Binding-site contacts:
Ligand atom O1 contacts residue PHE186 of chain 10.A at 3.5 Å.
Ligand atom C4B contacts residue LEU106 of chain 10.A at 3.7 Å (hydrophobic).
Ligand atom C5B contacts residue LEU106 of chain 10.A at 3.5 Å (hydrophobic).
Ligand atom C7C contacts residue TYR128 of chain 10.A at 3.6 Å (hydrophobic).
Ligand atom CM1 contacts residue SER107 of chain 10.A at 3.9 Å.
Ligand atom C2B contacts residue MET221 of chain 10.A at 3.5 Å (hydrophobic).
Ligand atom N2 contacts residue ALA24 of chain 10.C at 3.4 Å.
Ligand atom C3C contacts residue VAL188 of chain 10.A at 3.3 Å (hydrophobic).
Ligand atom N2 contacts residue PHE186 of chain 10.A at 3.7 Å.
Ligand atom C4 contacts residue PHE186 of chain 10.A at 3.6 Å (hydrophobic).
Ligand atom C6C contacts residue VAL191 of chain 10.A at 3.2 Å (hydrophobic).
Ligand atom C31 contacts residue PRO174 of chain 10.A at 3.4 Å (hydrophobic).
Ligand atom C31 contacts residue SER175 of chain 10.A at 3.6 Å.
Ligand atom C5 contacts residue PHE186 of chain 10.A at 3.5 Å (hydrophobic).
Ligand atom C3 contacts residue PHE186 of chain 10.A at 3.8 Å (hydrophobic).
Ligand atom N3A contacts residue ASN219 of chain 10.A at 3.0 Å (h-bond).
Ligand atom C31 contacts residue VAL176 of chain 10.A at 3.3 Å (hydrophobic).
Ligand atom C4 contacts residue MET224 of chain 10.A at 3.8 Å (hydrophobic).
Ligand atom O1 contacts residue TYR152 of chain 10.A at 3.9 Å.
Ligand atom C2C contacts residue VAL188 of chain 10.A at 3.2 Å (hydrophobic).
Ligand atom C6B contacts residue TYR197 of chain 10.A at 3.6 Å (hydrophobic).
Ligand atom C6C contacts residue MET221 of chain 10.A at 3.7 Å (hydrophobic).
Ligand atom C4A contacts residue ASN219 of chain 10.A at 3.5 Å.
Ligand atom C1B contacts residue MET221 of chain 10.A at 3.8 Å (hydrophobic).
Ligand atom C3C contacts residue TYR128 of chain 10.A at 3.9 Å (hydrophobic).
Ligand atom O1B contacts residue MET221 of chain 10.A at 3.4 Å.
Ligand atom O1 contacts residue VAL188 of chain 10.A at 3.8 Å.
Ligand atom C31 contacts residue ALA150 of chain 10.A at 3.5 Å (hydrophobic).
Ligand atom C4C contacts residue TYR152 of chain 10.A at 3.8 Å (hydrophobic).
Ligand atom O1B contacts residue TYR128 of chain 10.A at 3.9 Å.
Ligand atom C5C contacts residue TYR128 of chain 10.A at 3.5 Å (hydrophobic).
Ligand atom C4 contacts residue TYR152 of chain 10.A at 3.9 Å (hydrophobic).
Ligand atom C5 contacts residue TYR152 of chain 10.A at 3.8 Å (hydrophobic).
Ligand atom C5B contacts residue TYR197 of chain 10.A at 3.7 Å (hydrophobic).
Ligand atom C7C contacts residue TYR197 of chain 10.A at 3.8 Å (hydrophobic).
Ligand atom C3B contacts residue MET221 of chain 10.A at 3.8 Å (hydrophobic).
Ligand atom O1 contacts residue ALA24 of chain 10.C at 3.6 Å.
Ligand atom C3 contacts residue PRO174 of chain 10.A at 3.8 Å (hydrophobic).
Ligand atom C6B contacts residue LEU106 of chain 10.A at 3.9 Å (hydrophobic).
Ligand atom C5C contacts residue ILE104 of chain 10.A at 3.8 Å (hydrophobic).

A protein and the small-molecule ligand that binds it are described below.
Small molecule (SMILES): Cc1cc(CCCCCCCOc2ccc(C3=N[C@@H](C)CO3)cc2)on1

Sequence of chain 10.A:
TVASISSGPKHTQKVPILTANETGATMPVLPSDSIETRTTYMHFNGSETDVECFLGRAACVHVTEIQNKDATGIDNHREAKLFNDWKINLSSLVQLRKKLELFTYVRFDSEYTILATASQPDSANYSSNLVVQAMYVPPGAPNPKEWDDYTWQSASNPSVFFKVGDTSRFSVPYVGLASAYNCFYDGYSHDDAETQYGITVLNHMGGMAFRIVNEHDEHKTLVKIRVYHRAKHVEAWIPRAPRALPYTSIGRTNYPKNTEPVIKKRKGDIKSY

Sequence of chain 10.C:
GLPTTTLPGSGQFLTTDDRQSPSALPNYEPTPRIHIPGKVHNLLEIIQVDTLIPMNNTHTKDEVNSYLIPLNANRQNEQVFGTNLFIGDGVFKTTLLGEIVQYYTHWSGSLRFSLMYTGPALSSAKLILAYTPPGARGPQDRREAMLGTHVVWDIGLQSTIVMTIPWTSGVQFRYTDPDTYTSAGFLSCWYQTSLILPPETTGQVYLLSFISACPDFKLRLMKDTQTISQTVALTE